Sequence of chain 1.A:
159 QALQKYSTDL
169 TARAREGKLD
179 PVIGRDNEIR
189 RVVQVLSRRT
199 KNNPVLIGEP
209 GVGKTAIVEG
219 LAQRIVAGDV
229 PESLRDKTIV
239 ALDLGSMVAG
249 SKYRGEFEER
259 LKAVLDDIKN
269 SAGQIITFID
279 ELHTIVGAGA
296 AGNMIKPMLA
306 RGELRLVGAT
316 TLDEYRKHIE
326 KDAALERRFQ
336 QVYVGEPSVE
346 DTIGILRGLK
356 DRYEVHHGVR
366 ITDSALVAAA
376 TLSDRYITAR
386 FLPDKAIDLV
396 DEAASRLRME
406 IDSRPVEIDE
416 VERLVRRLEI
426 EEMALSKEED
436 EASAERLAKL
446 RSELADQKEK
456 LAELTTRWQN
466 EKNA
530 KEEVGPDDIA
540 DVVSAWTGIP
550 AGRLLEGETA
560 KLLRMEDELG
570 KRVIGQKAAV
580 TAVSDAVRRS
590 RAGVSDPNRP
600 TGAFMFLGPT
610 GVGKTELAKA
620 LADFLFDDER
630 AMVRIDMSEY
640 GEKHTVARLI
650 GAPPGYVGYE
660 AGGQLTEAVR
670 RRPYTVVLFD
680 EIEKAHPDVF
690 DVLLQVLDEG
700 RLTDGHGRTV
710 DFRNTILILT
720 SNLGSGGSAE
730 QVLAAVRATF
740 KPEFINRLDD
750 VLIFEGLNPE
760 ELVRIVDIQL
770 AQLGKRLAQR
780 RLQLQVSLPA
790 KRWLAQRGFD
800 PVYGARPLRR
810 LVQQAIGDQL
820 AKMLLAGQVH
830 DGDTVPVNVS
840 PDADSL

This small molecule binds to this protein.
Small molecule (SMILES): Nc1ncnc2c1ncn2[C@@H]1O[C@H](COP(=O)(O)OP(=O)(O)OP(O)(O)=S)[C@@H](O)[C@H]1O

Binding-site contacts:
Ligand atom C6 contacts residue VAL180 of chain 1.F at 3.5 Å (hydrophobic).
Ligand atom PG contacts residue ARG333 of chain 1.A at 3.8 Å.
Ligand atom C2 contacts residue LEU354 of chain 1.F at 3.6 Å (hydrophobic).
Ligand atom O1A contacts residue THR213 of chain 1.F at 3.7 Å.
Ligand atom O2G contacts residue ARG333 of chain 1.A at 2.5 Å (salt-bridge).
Ligand atom N1 contacts residue ILE350 of chain 1.F at 3.7 Å.
Ligand atom C1' contacts residue PRO388 of chain 1.F at 3.8 Å (hydrophobic).
Ligand atom O1B contacts residue ARG333 of chain 1.A at 3.9 Å.
Ligand atom PG contacts residue GLY209 of chain 1.F at 3.4 Å.
Ligand atom N7 contacts residue ALA214 of chain 1.F at 3.5 Å.
Ligand atom C8 contacts residue ALA214 of chain 1.F at 3.8 Å (hydrophobic).
Ligand atom O3G contacts residue PRO208 of chain 1.F at 2.8 Å.
Ligand atom N1 contacts residue PRO179 of chain 1.F at 3.4 Å (h-bond).
Ligand atom C2 contacts residue PRO179 of chain 1.F at 3.5 Å (hydrophobic).
Ligand atom C8 contacts residue PRO388 of chain 1.F at 3.7 Å (hydrophobic).
Ligand atom O2G contacts residue ALA329 of chain 1.A at 4.0 Å.
Ligand atom O3G contacts residue GLY209 of chain 1.F at 2.2 Å (h-bond).
Ligand atom N9 contacts residue PRO388 of chain 1.F at 3.8 Å.
Ligand atom C8 contacts residue GLY211 of chain 1.F at 3.7 Å.
Ligand atom N6 contacts residue ILE181 of chain 1.F at 4.0 Å.
Ligand atom C5 contacts residue ALA214 of chain 1.F at 3.7 Å (hydrophobic).
Ligand atom O2A contacts residue ARG332 of chain 1.A at 3.2 Å (salt-bridge).
Ligand atom O2B contacts residue LYS212 of chain 1.F at 3.1 Å (salt-bridge).
Ligand atom N1 contacts residue VAL180 of chain 1.F at 3.4 Å.
Ligand atom C6 contacts residue ILE350 of chain 1.F at 3.8 Å (hydrophobic).
Ligand atom O1B contacts residue THR213 of chain 1.F at 3.5 Å (h-bond).
Ligand atom O2G contacts residue ARG332 of chain 1.A at 3.5 Å.
Ligand atom O3A contacts residue GLY211 of chain 1.F at 4.0 Å.
Ligand atom O2' contacts residue PRO388 of chain 1.F at 3.7 Å.
Ligand atom O2' contacts residue ILE392 of chain 1.F at 3.2 Å.
Ligand atom N3 contacts residue ILE350 of chain 1.F at 4.0 Å.
Ligand atom O5' contacts residue GLY211 of chain 1.F at 4.0 Å.
Ligand atom N6 contacts residue VAL180 of chain 1.F at 2.9 Å.
Ligand atom N6 contacts residue ILE350 of chain 1.F at 3.9 Å.
Ligand atom O3B contacts residue GLY209 of chain 1.F at 3.7 Å.
Ligand atom O3G contacts residue ARG332 of chain 1.A at 3.9 Å.
Ligand atom C2 contacts residue ILE350 of chain 1.F at 3.6 Å (hydrophobic).
Ligand atom O3' contacts residue ARG332 of chain 1.A at 3.9 Å.
Ligand atom O3A contacts residue LYS212 of chain 1.F at 3.5 Å (salt-bridge).
Ligand atom O3A contacts residue THR213 of chain 1.F at 3.7 Å.

Sequence of chain 1.F:
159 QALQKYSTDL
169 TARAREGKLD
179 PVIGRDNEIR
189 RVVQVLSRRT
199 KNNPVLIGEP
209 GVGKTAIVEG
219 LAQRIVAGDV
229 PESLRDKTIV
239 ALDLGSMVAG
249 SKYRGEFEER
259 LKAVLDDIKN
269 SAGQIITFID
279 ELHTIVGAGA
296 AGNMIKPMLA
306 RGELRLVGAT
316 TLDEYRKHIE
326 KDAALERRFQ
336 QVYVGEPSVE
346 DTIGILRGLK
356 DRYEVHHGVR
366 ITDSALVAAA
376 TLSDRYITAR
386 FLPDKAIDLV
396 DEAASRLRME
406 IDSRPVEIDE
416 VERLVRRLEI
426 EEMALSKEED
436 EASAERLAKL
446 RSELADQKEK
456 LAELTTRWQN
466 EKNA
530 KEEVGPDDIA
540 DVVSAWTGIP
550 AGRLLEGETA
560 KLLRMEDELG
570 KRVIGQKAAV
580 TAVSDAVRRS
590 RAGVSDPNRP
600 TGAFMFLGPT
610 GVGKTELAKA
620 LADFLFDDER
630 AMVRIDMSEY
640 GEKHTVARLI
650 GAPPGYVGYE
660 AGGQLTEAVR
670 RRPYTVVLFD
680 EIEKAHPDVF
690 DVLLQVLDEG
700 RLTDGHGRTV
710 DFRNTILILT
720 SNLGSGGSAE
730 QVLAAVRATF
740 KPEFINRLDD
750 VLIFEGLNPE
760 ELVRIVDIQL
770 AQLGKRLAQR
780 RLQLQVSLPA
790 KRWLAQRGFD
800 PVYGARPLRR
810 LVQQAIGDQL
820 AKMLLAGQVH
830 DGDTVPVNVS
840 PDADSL